Binding-site contacts:
Ligand atom C8 contacts residue TRP160 of chain 2.B at 3.9 Å (hydrophobic).
Ligand atom C9 contacts residue TYR468 of chain 2.B at 4.2 Å (hydrophobic).
Ligand atom C10 contacts residue ALA291 of chain 2.B at 3.8 Å (hydrophobic).
Ligand atom C9 contacts residue TYR163 of chain 2.B at 4.5 Å (hydrophobic).
Ligand atom C5 contacts residue TRP450 of chain 2.B at 4.5 Å (hydrophobic).
Ligand atom C6 contacts residue LEU118 of chain 2.B at 3.9 Å (hydrophobic).
Ligand atom C7 contacts residue TYR163 of chain 2.B at 4.1 Å (hydrophobic).
Ligand atom C9 contacts residue PHE456 of chain 2.B at 3.9 Å (hydrophobic).
Ligand atom C10 contacts residue NAD1 of chain 2.F at 3.9 Å.
Ligand atom C6 contacts residue TRP450 of chain 2.B at 3.7 Å (hydrophobic).
Ligand atom C14 contacts residue ARG285 of chain 2.B at 3.9 Å.
Ligand atom C9 contacts residue SER290 of chain 2.B at 4.1 Å.
Ligand atom C7 contacts residue SER290 of chain 2.B at 4.4 Å.
Ligand atom C7 contacts residue SER292 of chain 2.B at 4.3 Å.
Ligand atom C14 contacts residue TRP450 of chain 2.B at 3.9 Å (hydrophobic).
Ligand atom C9 contacts residue GLN164 of chain 2.B at 4.4 Å.
Ligand atom OAB contacts residue ALA291 of chain 2.B at 3.4 Å (h-bond).
Ligand atom C8 contacts residue SER292 of chain 2.B at 4.4 Å.
Ligand atom OAB contacts residue SER290 of chain 2.B at 3.2 Å (h-bond).
Ligand atom OAB contacts residue ASN159 of chain 2.B at 3.8 Å.
Ligand atom C11 contacts residue TYR163 of chain 2.B at 4.3 Å (hydrophobic).
Ligand atom C11 contacts residue TRP160 of chain 2.B at 3.9 Å (hydrophobic).
Ligand atom C9 contacts residue SER292 of chain 2.B at 3.7 Å.
Ligand atom C5 contacts residue ARG285 of chain 2.B at 3.8 Å.
Ligand atom OAB contacts residue NAD1 of chain 2.F at 3.3 Å.
Ligand atom OAB contacts residue GLN164 of chain 2.B at 3.9 Å.
Ligand atom OAB contacts residue TRP160 of chain 2.B at 4.1 Å.
Ligand atom C10 contacts residue SER290 of chain 2.B at 3.2 Å.
Ligand atom C10 contacts residue PHE456 of chain 2.B at 4.1 Å (hydrophobic).
Ligand atom C8 contacts residue TYR163 of chain 2.B at 4.3 Å (hydrophobic).
Ligand atom C10 contacts residue SER292 of chain 2.B at 3.2 Å.
Ligand atom C8 contacts residue SER290 of chain 2.B at 3.9 Å.
Ligand atom C5 contacts residue LEU118 of chain 2.B at 4.5 Å (hydrophobic).
Ligand atom OAB contacts residue SER292 of chain 2.B at 4.2 Å.

The protein below binds the small molecule below.
Small molecule (SMILES): CCCCCCCC=O

Sequence of chain 2.B:
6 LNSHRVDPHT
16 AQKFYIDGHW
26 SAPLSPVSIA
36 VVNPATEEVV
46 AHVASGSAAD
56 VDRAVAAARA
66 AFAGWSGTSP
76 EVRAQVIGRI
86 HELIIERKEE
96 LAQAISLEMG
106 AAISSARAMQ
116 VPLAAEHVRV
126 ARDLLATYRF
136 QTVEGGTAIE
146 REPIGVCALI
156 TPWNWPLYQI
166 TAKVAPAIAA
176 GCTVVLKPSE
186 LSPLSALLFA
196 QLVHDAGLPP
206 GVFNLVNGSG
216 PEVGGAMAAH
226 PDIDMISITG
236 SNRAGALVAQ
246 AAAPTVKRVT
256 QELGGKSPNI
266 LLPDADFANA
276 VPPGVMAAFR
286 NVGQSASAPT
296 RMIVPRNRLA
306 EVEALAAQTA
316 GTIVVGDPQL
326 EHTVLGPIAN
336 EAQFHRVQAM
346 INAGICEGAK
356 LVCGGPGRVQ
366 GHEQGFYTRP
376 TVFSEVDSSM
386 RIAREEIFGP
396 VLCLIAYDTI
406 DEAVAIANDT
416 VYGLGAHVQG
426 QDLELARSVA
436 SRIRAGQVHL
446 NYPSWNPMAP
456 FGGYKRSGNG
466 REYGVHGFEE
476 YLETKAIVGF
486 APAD